Sequence of chain 1.D:
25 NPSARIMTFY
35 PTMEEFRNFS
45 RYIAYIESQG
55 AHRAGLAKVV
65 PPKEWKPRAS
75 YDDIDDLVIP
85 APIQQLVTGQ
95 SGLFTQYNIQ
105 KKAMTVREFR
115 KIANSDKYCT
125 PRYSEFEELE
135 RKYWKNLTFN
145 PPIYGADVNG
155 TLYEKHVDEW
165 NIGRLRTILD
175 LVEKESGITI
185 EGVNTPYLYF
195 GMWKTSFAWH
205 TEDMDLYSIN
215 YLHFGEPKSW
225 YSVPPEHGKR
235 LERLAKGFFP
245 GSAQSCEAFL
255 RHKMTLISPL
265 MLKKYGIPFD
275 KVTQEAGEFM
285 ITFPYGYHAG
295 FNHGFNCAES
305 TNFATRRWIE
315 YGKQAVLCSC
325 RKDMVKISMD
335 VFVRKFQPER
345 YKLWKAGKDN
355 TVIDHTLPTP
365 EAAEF

The small molecule below binds the protein below.
Small molecule (SMILES): CN(c1ccccc1)c1ccc2c(c1)CCC[C@H]2CNc1cnccc1C(=O)O

Binding-site contacts:
Ligand atom O8 contacts residue LYS222 of chain 1.D at 2.7 Å (salt-bridge).
Ligand atom C25 contacts residue ARG325 of chain 1.D at 3.7 Å.
Ligand atom C5 contacts residue TRP224 of chain 1.D at 3.6 Å (hydrophobic).
Ligand atom C5 contacts residue NI1 of chain 1.N at 3.0 Å.
Ligand atom C5 contacts residue HIS292 of chain 1.D at 3.7 Å.
Ligand atom C27 contacts residue ARG255 of chain 1.D at 3.8 Å.
Ligand atom C7 contacts residue PHE201 of chain 1.D at 3.4 Å (hydrophobic).
Ligand atom N4 contacts residue NI1 of chain 1.N at 2.1 Å (h-bond).
Ligand atom C21 contacts residue ASP151 of chain 1.D at 3.9 Å.
Ligand atom C14 contacts residue GLN89 of chain 1.D at 3.8 Å.
Ligand atom C14 contacts residue ILE87 of chain 1.D at 3.8 Å (hydrophobic).
Ligand atom C26 contacts residue ARG255 of chain 1.D at 3.3 Å.
Ligand atom O9 contacts residue TYR148 of chain 1.D at 2.5 Å (h-bond).
Ligand atom O8 contacts residue ASN214 of chain 1.D at 3.6 Å (h-bond).
Ligand atom C6 contacts residue TRP224 of chain 1.D at 3.6 Å (hydrophobic).
Ligand atom C2 contacts residue PHE201 of chain 1.D at 3.5 Å (hydrophobic).
Ligand atom C7 contacts residue LYS222 of chain 1.D at 3.7 Å.
Ligand atom N10 contacts residue PHE201 of chain 1.D at 3.6 Å.
Ligand atom N4 contacts residue HIS204 of chain 1.D at 3.1 Å (h-bond).
Ligand atom C6 contacts residue PHE201 of chain 1.D at 3.6 Å (hydrophobic).
Ligand atom C15 contacts residue ASN102 of chain 1.D at 3.6 Å.
Ligand atom C3 contacts residue NI1 of chain 1.N at 3.0 Å.
Ligand atom C18 contacts residue ASN102 of chain 1.D at 3.7 Å.
Ligand atom C13 contacts residue TYR148 of chain 1.D at 3.7 Å (hydrophobic).
Ligand atom C26 contacts residue ARG325 of chain 1.D at 3.3 Å.
Ligand atom O8 contacts residue PHE201 of chain 1.D at 3.8 Å.
Ligand atom C21 contacts residue LYS257 of chain 1.D at 3.6 Å.
Ligand atom O8 contacts residue TYR148 of chain 1.D at 3.2 Å (h-bond).
Ligand atom N4 contacts residue HIS292 of chain 1.D at 3.5 Å (h-bond).
Ligand atom C7 contacts residue TYR148 of chain 1.D at 3.2 Å (hydrophobic).
Ligand atom C3 contacts residue HIS204 of chain 1.D at 3.3 Å.
Ligand atom O9 contacts residue PHE201 of chain 1.D at 3.4 Å.
Ligand atom C20 contacts residue LYS257 of chain 1.D at 3.6 Å.
Ligand atom C25 contacts residue HIS256 of chain 1.D at 3.1 Å.
Ligand atom C5 contacts residue PHE201 of chain 1.D at 3.7 Å (hydrophobic).
Ligand atom C14 contacts residue TYR148 of chain 1.D at 3.6 Å (hydrophobic).
Ligand atom C27 contacts residue MET328 of chain 1.D at 3.4 Å (hydrophobic).
Ligand atom C26 contacts residue HIS256 of chain 1.D at 3.6 Å.
Ligand atom C1 contacts residue PHE201 of chain 1.D at 3.5 Å (hydrophobic).
Ligand atom N10 contacts residue TYR193 of chain 1.D at 3.9 Å.